Sequence of chain 1.C:
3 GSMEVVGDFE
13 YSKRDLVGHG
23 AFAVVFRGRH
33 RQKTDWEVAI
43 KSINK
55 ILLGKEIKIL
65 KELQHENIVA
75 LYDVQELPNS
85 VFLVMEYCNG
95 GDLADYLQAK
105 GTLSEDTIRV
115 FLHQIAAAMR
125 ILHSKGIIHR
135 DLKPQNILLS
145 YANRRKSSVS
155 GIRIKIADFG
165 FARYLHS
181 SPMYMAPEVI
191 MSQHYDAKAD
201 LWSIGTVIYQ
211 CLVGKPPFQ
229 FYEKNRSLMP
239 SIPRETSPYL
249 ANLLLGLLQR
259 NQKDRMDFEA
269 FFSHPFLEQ

The small molecule below binds the protein below.
Small molecule (SMILES): O=C(NCCCNc1nc(Nc2cccc(CN3CCOCC3)c2)ncc1C1CC1)C1CCC1

Binding-site contacts:
Ligand atom CAF contacts residue TYR91 of chain 1.C at 3.6 Å (hydrophobic).
Ligand atom C2 contacts residue LEU142 of chain 1.C at 3.8 Å (hydrophobic).
Ligand atom C2 contacts residue CYS92 of chain 1.C at 3.8 Å (hydrophobic).
Ligand atom CAB contacts residue VAL19 of chain 1.C at 3.5 Å (hydrophobic).
Ligand atom CAP contacts residue MET89 of chain 1.C at 3.4 Å (hydrophobic).
Ligand atom CAM contacts residue HIS21 of chain 1.C at 3.5 Å.
Ligand atom CAC contacts residue GLY95 of chain 1.C at 3.8 Å.
Ligand atom NAX contacts residue TYR91 of chain 1.C at 3.5 Å.
Ligand atom CAH contacts residue VAL27 of chain 1.C at 3.9 Å (hydrophobic).
Ligand atom NAX contacts residue CYS92 of chain 1.C at 3.0 Å (h-bond).
Ligand atom CAP contacts residue ALA41 of chain 1.C at 3.7 Å (hydrophobic).
Ligand atom NAW contacts residue VAL27 of chain 1.C at 3.8 Å.
Ligand atom CAH contacts residue GLY22 of chain 1.C at 3.5 Å.
Ligand atom CBB contacts residue CYS92 of chain 1.C at 3.6 Å (hydrophobic).
Ligand atom C4 contacts residue LEU142 of chain 1.C at 3.5 Å (hydrophobic).
Ligand atom N3 contacts residue LEU142 of chain 1.C at 3.7 Å.
Ligand atom C5 contacts residue LEU142 of chain 1.C at 3.5 Å (hydrophobic).
Ligand atom CAO contacts residue GLU90 of chain 1.C at 3.3 Å.
Ligand atom CBB contacts residue GLY95 of chain 1.C at 3.8 Å.
Ligand atom CAF contacts residue CYS92 of chain 1.C at 3.6 Å (hydrophobic).
Ligand atom C6 contacts residue ALA41 of chain 1.C at 3.5 Å (hydrophobic).
Ligand atom C6 contacts residue CYS92 of chain 1.C at 3.5 Å (hydrophobic).
Ligand atom CBF contacts residue ASP162 of chain 1.C at 3.3 Å.
Ligand atom CAF contacts residue GLY95 of chain 1.C at 3.6 Å.
Ligand atom N1 contacts residue CYS92 of chain 1.C at 2.8 Å (h-bond).
Ligand atom CAR contacts residue TYR91 of chain 1.C at 3.6 Å (hydrophobic).
Ligand atom CAR contacts residue ASN93 of chain 1.C at 3.5 Å.
Ligand atom N1 contacts residue LEU142 of chain 1.C at 3.8 Å.
Ligand atom CAO contacts residue MET89 of chain 1.C at 3.6 Å (hydrophobic).
Ligand atom N1 contacts residue TYR91 of chain 1.C at 3.6 Å.
Ligand atom N1 contacts residue GLU90 of chain 1.C at 3.9 Å.
Ligand atom CBA contacts residue GLY95 of chain 1.C at 3.6 Å.
Ligand atom C6 contacts residue LEU142 of chain 1.C at 3.6 Å (hydrophobic).
Ligand atom C6 contacts residue GLU90 of chain 1.C at 3.1 Å.
Ligand atom CAL contacts residue ASN93 of chain 1.C at 3.0 Å.
Ligand atom CAN contacts residue VAL27 of chain 1.C at 3.6 Å (hydrophobic).
Ligand atom CAI contacts residue GLN139 of chain 1.C at 3.7 Å.
Ligand atom C5 contacts residue ALA41 of chain 1.C at 3.6 Å (hydrophobic).
Ligand atom CAH contacts residue HIS21 of chain 1.C at 3.4 Å.
Ligand atom C6 contacts residue TYR91 of chain 1.C at 3.8 Å (hydrophobic).